Sequence of chain 1.A:
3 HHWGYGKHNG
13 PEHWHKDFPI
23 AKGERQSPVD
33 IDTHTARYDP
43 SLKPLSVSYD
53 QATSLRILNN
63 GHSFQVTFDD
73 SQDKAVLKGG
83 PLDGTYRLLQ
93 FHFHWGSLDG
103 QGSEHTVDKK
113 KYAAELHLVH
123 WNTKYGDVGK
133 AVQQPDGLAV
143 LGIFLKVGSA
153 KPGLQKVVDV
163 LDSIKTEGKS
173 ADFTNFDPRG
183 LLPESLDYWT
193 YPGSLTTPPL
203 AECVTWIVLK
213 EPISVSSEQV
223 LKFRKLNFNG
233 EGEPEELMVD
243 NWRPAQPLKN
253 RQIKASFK

The protein below binds the small molecule below.
Small molecule (SMILES): C[C@]12CC[C@@H]3c4ccc(OS(N)(=O)=O)cc4CC[C@H]3[C@@H]1CCC2=O

Binding-site contacts:
Ligand atom C2 contacts residue LEU197 of chain 1.A at 4.2 Å (hydrophobic).
Ligand atom S22 contacts residue ZN1 of chain 1.B at 3.1 Å.
Ligand atom N19 contacts residue ZN1 of chain 1.B at 1.9 Å.
Ligand atom C15 contacts residue VAL134 of chain 1.A at 4.2 Å (hydrophobic).
Ligand atom C3 contacts residue LEU197 of chain 1.A at 4.1 Å (hydrophobic).
Ligand atom S22 contacts residue THR198 of chain 1.A at 3.8 Å.
Ligand atom S22 contacts residue HIS94 of chain 1.A at 3.8 Å.
Ligand atom C6 contacts residue LEU140 of chain 1.A at 4.1 Å (hydrophobic).
Ligand atom O20 contacts residue THR198 of chain 1.A at 2.9 Å (h-bond).
Ligand atom C1 contacts residue PRO200 of chain 1.A at 4.2 Å (hydrophobic).
Ligand atom N19 contacts residue HIS119 of chain 1.A at 3.2 Å (h-bond).
Ligand atom C9 contacts residue LEU197 of chain 1.A at 3.9 Å (hydrophobic).
Ligand atom C7 contacts residue VAL134 of chain 1.A at 4.0 Å (hydrophobic).
Ligand atom C16 contacts residue GLY131 of chain 1.A at 4.0 Å.
Ligand atom O20 contacts residue LEU197 of chain 1.A at 3.2 Å.
Ligand atom C4 contacts residue LEU197 of chain 1.A at 3.9 Å (hydrophobic).
Ligand atom C12 contacts residue PRO201 of chain 1.A at 4.0 Å (hydrophobic).
Ligand atom O3 contacts residue HIS119 of chain 1.A at 4.0 Å.
Ligand atom C1 contacts residue THR199 of chain 1.A at 3.5 Å.
Ligand atom C4 contacts residue GLN92 of chain 1.A at 4.2 Å.
Ligand atom O3 contacts residue HIS94 of chain 1.A at 3.3 Å.
Ligand atom C11 contacts residue PRO201 of chain 1.A at 4.0 Å (hydrophobic).
Ligand atom O3 contacts residue ZN1 of chain 1.B at 3.3 Å.
Ligand atom C2 contacts residue THR199 of chain 1.A at 3.2 Å.
Ligand atom C5 contacts residue LEU197 of chain 1.A at 3.8 Å (hydrophobic).
Ligand atom O21 contacts residue ZN1 of chain 1.B at 3.5 Å.
Ligand atom N19 contacts residue THR198 of chain 1.A at 2.8 Å (h-bond).
Ligand atom N19 contacts residue HIS96 of chain 1.A at 3.4 Å (h-bond).
Ligand atom S22 contacts residue HIS119 of chain 1.A at 4.2 Å.
Ligand atom C15 contacts residue VAL130 of chain 1.A at 3.8 Å (hydrophobic).
Ligand atom N19 contacts residue GLU106 of chain 1.A at 3.9 Å.
Ligand atom O21 contacts residue HIS94 of chain 1.A at 3.5 Å.
Ligand atom C6 contacts residue VAL121 of chain 1.A at 3.9 Å (hydrophobic).
Ligand atom C1 contacts residue LEU197 of chain 1.A at 3.9 Å (hydrophobic).
Ligand atom O3 contacts residue VAL142 of chain 1.A at 4.0 Å.
Ligand atom C7 contacts residue LEU140 of chain 1.A at 4.1 Å (hydrophobic).
Ligand atom N19 contacts residue HIS94 of chain 1.A at 3.4 Å (h-bond).
Ligand atom C10 contacts residue LEU197 of chain 1.A at 3.9 Å (hydrophobic).
Ligand atom C7 contacts residue VAL130 of chain 1.A at 4.2 Å (hydrophobic).
Ligand atom O3 contacts residue VAL121 of chain 1.A at 3.7 Å.